Binding-site contacts:
Ligand atom CB contacts residue HIS277 of chain 7.T at 3.7 Å.
Ligand atom CB contacts residue ASP233 of chain 7.T at 3.0 Å.
Ligand atom CA contacts residue ASN227 of chain 7.T at 3.7 Å.
Ligand atom C contacts residue ASN227 of chain 7.T at 3.5 Å.
Ligand atom CG contacts residue ASP233 of chain 7.T at 3.0 Å.
Ligand atom C contacts residue THR235 of chain 7.T at 3.6 Å.
Ligand atom O contacts residue ASN227 of chain 7.T at 3.6 Å.
Ligand atom N contacts residue ASN227 of chain 7.T at 3.0 Å (h-bond).
Ligand atom O contacts residue TYR94 of chain 7.T at 2.9 Å.
Ligand atom CD1 contacts residue TYR91 of chain 7.T at 3.9 Å (hydrophobic).
Ligand atom CB contacts residue LEU286 of chain 7.T at 3.9 Å (hydrophobic).
Ligand atom C contacts residue LEU286 of chain 7.T at 3.8 Å (hydrophobic).
Ligand atom CB contacts residue TYR238 of chain 7.T at 3.6 Å (hydrophobic).
Ligand atom N contacts residue THR235 of chain 7.T at 3.5 Å (h-bond).
Ligand atom N contacts residue THR235 of chain 7.T at 3.9 Å.
Ligand atom CG contacts residue HIS277 of chain 7.T at 3.8 Å.
Ligand atom O contacts residue ASN281 of chain 7.T at 2.6 Å (h-bond).
Ligand atom O contacts residue LYS234 of chain 7.T at 3.6 Å.
Ligand atom CD contacts residue TYR273 of chain 7.T at 3.3 Å (hydrophobic).
Ligand atom CD1 contacts residue TYR94 of chain 7.T at 3.5 Å (hydrophobic).
Ligand atom C contacts residue THR235 of chain 7.T at 3.6 Å.
Ligand atom C contacts residue TYR94 of chain 7.T at 4.0 Å (hydrophobic).
Ligand atom O contacts residue THR235 of chain 7.T at 3.1 Å (h-bond).
Ligand atom C contacts residue ASN281 of chain 7.T at 3.8 Å.
Ligand atom CD contacts residue HIS277 of chain 7.T at 3.9 Å.
Ligand atom CG2 contacts residue ASN281 of chain 7.T at 3.6 Å.
Ligand atom N contacts residue TYR273 of chain 7.T at 3.9 Å.
Ligand atom O contacts residue THR235 of chain 7.T at 3.0 Å (h-bond).
Ligand atom CG1 contacts residue TYR94 of chain 7.T at 3.8 Å (hydrophobic).
Ligand atom CG2 contacts residue GLU236 of chain 7.T at 3.3 Å.
Ligand atom CG2 contacts residue PHE278 of chain 7.T at 3.7 Å (hydrophobic).
Ligand atom CG contacts residue LYS234 of chain 7.T at 3.3 Å.
Ligand atom CG contacts residue TYR273 of chain 7.T at 3.6 Å (hydrophobic).
Ligand atom C contacts residue THR235 of chain 7.T at 3.6 Å.
Ligand atom CG2 contacts residue HIS277 of chain 7.T at 3.3 Å.
Ligand atom CA contacts residue THR235 of chain 7.T at 3.6 Å.
Ligand atom O contacts residue HIS277 of chain 7.T at 3.4 Å.
Ligand atom CG1 contacts residue VAL280 of chain 7.T at 4.0 Å (hydrophobic).
Ligand atom CG2 contacts residue LEU286 of chain 7.T at 3.7 Å (hydrophobic).
Ligand atom O contacts residue LEU286 of chain 7.T at 3.2 Å.

The small molecule below binds the protein below.
Small molecule (SMILES): CC[C@H](C)[C@H](NC(=O)[C@H](CO)NC(=O)[C@H](CCCN=C(N)N)NC(=O)[C@@H](NC(=O)[C@@H]1CCCN1C(=O)[C@@H]1CCCN1C(=O)[C@H](C)N)C(C)C)C(=O)N[C@H](C=O)Cc1ccc(O)cc1

Sequence of chain 7.T:
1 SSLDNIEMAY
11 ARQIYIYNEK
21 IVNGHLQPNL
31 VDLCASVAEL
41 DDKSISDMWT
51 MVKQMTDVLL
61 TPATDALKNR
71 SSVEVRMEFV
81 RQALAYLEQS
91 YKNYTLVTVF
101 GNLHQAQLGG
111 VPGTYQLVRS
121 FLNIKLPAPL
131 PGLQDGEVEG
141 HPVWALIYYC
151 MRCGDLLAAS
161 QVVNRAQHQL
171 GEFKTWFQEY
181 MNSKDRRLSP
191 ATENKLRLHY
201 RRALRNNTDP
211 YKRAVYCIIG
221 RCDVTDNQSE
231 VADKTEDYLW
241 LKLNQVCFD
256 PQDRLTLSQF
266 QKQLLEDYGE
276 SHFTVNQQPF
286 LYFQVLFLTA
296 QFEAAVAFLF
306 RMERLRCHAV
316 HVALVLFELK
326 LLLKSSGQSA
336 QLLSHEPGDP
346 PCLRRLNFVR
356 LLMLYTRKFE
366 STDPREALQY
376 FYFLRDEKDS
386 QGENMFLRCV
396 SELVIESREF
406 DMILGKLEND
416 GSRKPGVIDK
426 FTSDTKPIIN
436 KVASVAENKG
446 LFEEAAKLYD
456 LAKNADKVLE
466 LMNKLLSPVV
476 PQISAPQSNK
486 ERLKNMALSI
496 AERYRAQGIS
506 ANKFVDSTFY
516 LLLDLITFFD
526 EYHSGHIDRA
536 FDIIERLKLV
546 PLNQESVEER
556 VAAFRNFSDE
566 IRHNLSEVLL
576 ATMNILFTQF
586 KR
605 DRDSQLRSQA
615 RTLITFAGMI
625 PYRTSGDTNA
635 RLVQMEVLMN